A small-molecule ligand and the protein it binds are described below.
Small molecule (SMILES): CC(=O)N[C@@H]1[C@@H](O)[C@H](O)[C@@H](CO)O[C@H]1O

Binding-site contacts:
Ligand atom O7 contacts residue PHE133 of chain 1.H at 3.9 Å.
Ligand atom C7 contacts residue PHE133 of chain 1.H at 4.3 Å (hydrophobic).
Ligand atom C3 contacts residue ASN134 of chain 1.H at 3.7 Å.
Ligand atom C2 contacts residue ASN134 of chain 1.H at 2.4 Å.
Ligand atom C5 contacts residue ASN134 of chain 1.H at 3.6 Å.
Ligand atom C7 contacts residue ASN134 of chain 1.H at 3.1 Å.
Ligand atom O7 contacts residue ASN134 of chain 1.H at 3.0 Å (h-bond).
Ligand atom N2 contacts residue ASN134 of chain 1.H at 2.8 Å (h-bond).
Ligand atom C8 contacts residue ASN134 of chain 1.H at 4.2 Å.
Ligand atom C4 contacts residue ASN134 of chain 1.H at 4.2 Å.
Ligand atom C1 contacts residue ASN134 of chain 1.H at 1.4 Å.
Ligand atom C8 contacts residue PHE133 of chain 1.H at 3.8 Å (hydrophobic).
Ligand atom O5 contacts residue ASN134 of chain 1.H at 2.4 Å (h-bond).

Sequence of chain 1.H:
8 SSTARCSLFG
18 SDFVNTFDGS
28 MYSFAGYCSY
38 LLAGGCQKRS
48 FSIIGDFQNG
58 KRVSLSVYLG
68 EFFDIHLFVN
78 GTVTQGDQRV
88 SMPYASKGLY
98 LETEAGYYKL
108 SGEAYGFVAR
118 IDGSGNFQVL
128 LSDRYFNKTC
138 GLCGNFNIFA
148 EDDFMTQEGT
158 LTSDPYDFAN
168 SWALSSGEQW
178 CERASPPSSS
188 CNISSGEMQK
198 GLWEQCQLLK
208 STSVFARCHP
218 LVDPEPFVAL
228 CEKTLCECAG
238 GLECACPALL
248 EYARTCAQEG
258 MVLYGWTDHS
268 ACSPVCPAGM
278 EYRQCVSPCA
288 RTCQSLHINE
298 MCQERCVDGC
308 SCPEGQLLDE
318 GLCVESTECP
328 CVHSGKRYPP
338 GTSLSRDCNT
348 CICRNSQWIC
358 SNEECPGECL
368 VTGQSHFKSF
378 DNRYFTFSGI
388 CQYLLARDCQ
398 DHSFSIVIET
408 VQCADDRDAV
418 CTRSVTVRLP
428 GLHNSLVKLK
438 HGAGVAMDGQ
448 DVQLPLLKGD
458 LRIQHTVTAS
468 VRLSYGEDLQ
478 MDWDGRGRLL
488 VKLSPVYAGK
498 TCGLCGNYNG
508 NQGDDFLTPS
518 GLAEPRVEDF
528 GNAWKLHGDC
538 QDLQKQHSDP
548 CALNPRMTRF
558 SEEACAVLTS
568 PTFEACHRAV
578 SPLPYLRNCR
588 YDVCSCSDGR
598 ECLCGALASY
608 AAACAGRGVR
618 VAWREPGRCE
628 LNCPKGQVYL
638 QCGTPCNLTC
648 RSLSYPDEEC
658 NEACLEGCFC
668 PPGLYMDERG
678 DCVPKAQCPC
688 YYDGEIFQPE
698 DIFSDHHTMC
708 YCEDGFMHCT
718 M